Sequence of chain 1.A:
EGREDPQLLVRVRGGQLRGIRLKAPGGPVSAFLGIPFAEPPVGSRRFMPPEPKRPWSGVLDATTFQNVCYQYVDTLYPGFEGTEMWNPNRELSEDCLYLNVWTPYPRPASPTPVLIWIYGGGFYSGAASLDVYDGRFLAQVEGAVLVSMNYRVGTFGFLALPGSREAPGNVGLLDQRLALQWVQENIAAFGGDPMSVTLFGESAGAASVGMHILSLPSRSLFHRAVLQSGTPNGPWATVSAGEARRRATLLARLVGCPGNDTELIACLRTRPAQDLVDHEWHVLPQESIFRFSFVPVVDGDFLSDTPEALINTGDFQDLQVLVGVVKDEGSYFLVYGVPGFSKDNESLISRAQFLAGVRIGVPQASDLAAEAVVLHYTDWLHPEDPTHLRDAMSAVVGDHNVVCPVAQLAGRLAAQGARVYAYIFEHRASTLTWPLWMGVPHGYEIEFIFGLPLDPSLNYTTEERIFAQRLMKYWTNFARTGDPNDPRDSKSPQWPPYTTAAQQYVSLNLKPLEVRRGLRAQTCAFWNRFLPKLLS

Binding-site contacts:
Ligand atom C6 contacts residue ASP349 of chain 1.A at 3.8 Å.
Ligand atom C1 contacts residue ASN350 of chain 1.A at 1.5 Å.
Ligand atom C5 contacts residue PHE346 of chain 1.A at 4.2 Å (hydrophobic).
Ligand atom C1 contacts residue SER347 of chain 1.A at 3.8 Å.
Ligand atom C5 contacts residue GLY345 of chain 1.A at 4.5 Å.
Ligand atom O5 contacts residue ASN350 of chain 1.A at 2.4 Å (h-bond).
Ligand atom C2 contacts residue GLY345 of chain 1.A at 4.3 Å.
Ligand atom C1 contacts residue GLY345 of chain 1.A at 4.2 Å.
Ligand atom O5 contacts residue SER347 of chain 1.A at 3.2 Å.
Ligand atom C3 contacts residue ASN350 of chain 1.A at 3.8 Å.
Ligand atom C4 contacts residue ASN350 of chain 1.A at 4.2 Å.
Ligand atom C7 contacts residue ASN350 of chain 1.A at 3.4 Å.
Ligand atom O4 contacts residue GLY345 of chain 1.A at 4.2 Å.
Ligand atom C5 contacts residue ASN350 of chain 1.A at 3.7 Å.
Ligand atom N2 contacts residue ASN350 of chain 1.A at 2.9 Å (h-bond).
Ligand atom O5 contacts residue SER347 of chain 1.A at 3.8 Å.
Ligand atom N2 contacts residue GLY345 of chain 1.A at 4.4 Å.
Ligand atom C3 contacts residue GLY345 of chain 1.A at 3.9 Å.
Ligand atom C6 contacts residue SER347 of chain 1.A at 4.2 Å.
Ligand atom C2 contacts residue ASN350 of chain 1.A at 2.5 Å.
Ligand atom C6 contacts residue PHE346 of chain 1.A at 4.3 Å (hydrophobic).
Ligand atom C6 contacts residue SER347 of chain 1.A at 3.8 Å.
Ligand atom C5 contacts residue ASN350 of chain 1.A at 3.8 Å.
Ligand atom C8 contacts residue ASN350 of chain 1.A at 3.0 Å.
Ligand atom C6 contacts residue ASN350 of chain 1.A at 3.4 Å.
Ligand atom C5 contacts residue SER347 of chain 1.A at 3.6 Å.

This small molecule binds to this protein.
Small molecule (SMILES): CC(=O)N[C@H]1CO[C@H](CO[C@@H]2O[C@@H](C)[C@@H](O)[C@@H](O)[C@@H]2O)[C@@H](O)[C@@H]1O